A protein and the small-molecule ligand that binds it are described below.
Small molecule (SMILES): OC[C@H]1O[C@H](O[C@H]2[C@H](O)[C@@H](O)[C@@H](O[C@H]3[C@H](O)[C@@H](O)[C@@H](O[C@H]4[C@H](O)[C@@H](O)[C@@H](O)O[C@@H]4CO)O[C@@H]3CO)O[C@@H]2CO)[C@H](O)[C@@H](O)[C@@H]1O

Binding-site contacts:
Ligand atom O3 contacts residue TRP138 of chain 1.A at 3.4 Å (h-bond).
Ligand atom O6 contacts residue TRP169 of chain 1.A at 3.9 Å.
Ligand atom O5 contacts residue GLU173 of chain 1.A at 3.6 Å.
Ligand atom O2 contacts residue ARG106 of chain 1.A at 2.6 Å (salt-bridge).
Ligand atom O5 contacts residue GLY172 of chain 1.A at 3.5 Å.
Ligand atom C1 contacts residue ARG202 of chain 1.A at 4.1 Å.
Ligand atom C2 contacts residue ARG106 of chain 1.A at 3.7 Å.
Ligand atom O6 contacts residue ILE204 of chain 1.A at 4.1 Å.
Ligand atom C1 contacts residue GLU173 of chain 1.A at 3.8 Å.
Ligand atom O6 contacts residue ALA168 of chain 1.A at 3.6 Å.
Ligand atom O5 contacts residue ARG202 of chain 1.A at 3.1 Å (salt-bridge).
Ligand atom O1 contacts residue GLU137 of chain 1.A at 3.6 Å.
Ligand atom O3 contacts residue GLU173 of chain 1.A at 3.8 Å.
Ligand atom C2 contacts residue ARG202 of chain 1.A at 3.7 Å.
Ligand atom C4 contacts residue ARG202 of chain 1.A at 3.8 Å.
Ligand atom C2 contacts residue TRP138 of chain 1.A at 3.8 Å (hydrophobic).
Ligand atom O5 contacts residue ASP141 of chain 1.A at 4.1 Å.
Ligand atom O3 contacts residue ARG106 of chain 1.A at 3.4 Å (salt-bridge).
Ligand atom C6 contacts residue GLY172 of chain 1.A at 3.2 Å.
Ligand atom O5 contacts residue TRP169 of chain 1.A at 4.0 Å.
Ligand atom C1 contacts residue ASP141 of chain 1.A at 3.5 Å.
Ligand atom O3 contacts residue TRP169 of chain 1.A at 4.2 Å.
Ligand atom C4 contacts residue HIS176 of chain 1.A at 4.2 Å.
Ligand atom O2 contacts residue TRP138 of chain 1.A at 2.8 Å (h-bond).
Ligand atom O6 contacts residue ARG202 of chain 1.A at 3.5 Å (salt-bridge).
Ligand atom C2 contacts residue TRP169 of chain 1.A at 3.8 Å (hydrophobic).
Ligand atom O1 contacts residue ASP141 of chain 1.A at 4.0 Å.
Ligand atom C3 contacts residue ARG106 of chain 1.A at 4.1 Å.
Ligand atom C6 contacts residue ARG202 of chain 1.A at 3.7 Å.
Ligand atom O3 contacts residue HIS176 of chain 1.A at 4.2 Å.
Ligand atom O6 contacts residue GLY172 of chain 1.A at 3.3 Å.
Ligand atom O2 contacts residue GLU173 of chain 1.A at 3.8 Å.
Ligand atom O2 contacts residue TRP169 of chain 1.A at 3.8 Å.
Ligand atom C2 contacts residue HIS176 of chain 1.A at 4.2 Å.
Ligand atom O2 contacts residue GLU137 of chain 1.A at 3.4 Å (salt-bridge).
Ligand atom O2 contacts residue HIS176 of chain 1.A at 3.0 Å.
Ligand atom C5 contacts residue GLY172 of chain 1.A at 4.0 Å.
Ligand atom C5 contacts residue ARG202 of chain 1.A at 3.9 Å.
Ligand atom C3 contacts residue TRP138 of chain 1.A at 4.2 Å (hydrophobic).
Ligand atom C2 contacts residue GLU173 of chain 1.A at 3.8 Å.

Sequence of chain 1.A:
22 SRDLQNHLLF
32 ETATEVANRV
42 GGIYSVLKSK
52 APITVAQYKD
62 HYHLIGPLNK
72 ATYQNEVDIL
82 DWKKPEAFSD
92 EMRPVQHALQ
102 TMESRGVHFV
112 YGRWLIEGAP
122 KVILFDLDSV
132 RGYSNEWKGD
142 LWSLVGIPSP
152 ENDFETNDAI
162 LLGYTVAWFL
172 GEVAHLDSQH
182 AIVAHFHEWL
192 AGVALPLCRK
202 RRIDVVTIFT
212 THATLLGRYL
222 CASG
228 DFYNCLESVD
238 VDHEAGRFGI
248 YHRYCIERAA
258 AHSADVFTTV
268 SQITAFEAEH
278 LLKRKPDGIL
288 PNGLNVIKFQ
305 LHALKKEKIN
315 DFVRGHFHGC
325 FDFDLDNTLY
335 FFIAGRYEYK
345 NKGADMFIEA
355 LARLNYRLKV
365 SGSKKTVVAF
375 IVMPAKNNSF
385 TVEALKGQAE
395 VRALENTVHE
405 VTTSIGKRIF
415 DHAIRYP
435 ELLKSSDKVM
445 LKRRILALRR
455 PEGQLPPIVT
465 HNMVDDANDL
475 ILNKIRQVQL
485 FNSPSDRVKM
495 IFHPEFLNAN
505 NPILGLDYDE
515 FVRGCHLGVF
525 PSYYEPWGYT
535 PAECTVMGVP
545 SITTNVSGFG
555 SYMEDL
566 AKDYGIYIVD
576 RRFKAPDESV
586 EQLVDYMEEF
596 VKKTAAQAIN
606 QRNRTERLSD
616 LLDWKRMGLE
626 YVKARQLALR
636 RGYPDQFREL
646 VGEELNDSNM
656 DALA